This protein binds this small molecule.
Small molecule (SMILES): N[C@@H](CCCC[NH3+])C(=O)O

Sequence of chain 1.B:
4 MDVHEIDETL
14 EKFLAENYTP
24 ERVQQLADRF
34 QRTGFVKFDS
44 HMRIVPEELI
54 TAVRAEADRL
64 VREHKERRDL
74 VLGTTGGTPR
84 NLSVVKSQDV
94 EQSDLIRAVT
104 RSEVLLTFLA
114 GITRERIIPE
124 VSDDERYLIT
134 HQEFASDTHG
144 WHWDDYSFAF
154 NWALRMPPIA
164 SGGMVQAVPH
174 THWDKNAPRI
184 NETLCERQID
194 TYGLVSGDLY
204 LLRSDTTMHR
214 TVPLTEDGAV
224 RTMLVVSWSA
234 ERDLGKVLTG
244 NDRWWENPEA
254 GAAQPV

Binding-site contacts:
Ligand atom CG contacts residue TRP248 of chain 1.B at 4.1 Å (hydrophobic).
Ligand atom CA contacts residue AKG1 of chain 1.J at 3.9 Å.
Ligand atom N contacts residue ASP147 of chain 1.B at 4.2 Å.
Ligand atom C contacts residue TRP247 of chain 1.B at 3.3 Å (hydrophobic).
Ligand atom NZ contacts residue GLU128 of chain 1.B at 4.0 Å.
Ligand atom NZ contacts residue LEU131 of chain 1.B at 3.5 Å.
Ligand atom C contacts residue ARG83 of chain 1.B at 3.6 Å.
Ligand atom CD contacts residue LEU131 of chain 1.B at 3.9 Å (hydrophobic).
Ligand atom CA contacts residue TRP146 of chain 1.B at 3.6 Å (hydrophobic).
Ligand atom CE contacts residue GLU128 of chain 1.B at 3.4 Å.
Ligand atom O contacts residue LEU75 of chain 1.B at 3.2 Å.
Ligand atom CA contacts residue TRP248 of chain 1.B at 4.0 Å (hydrophobic).
Ligand atom CG contacts residue ASP147 of chain 1.B at 3.7 Å.
Ligand atom N contacts residue TRP248 of chain 1.B at 3.7 Å.
Ligand atom N contacts residue HIS145 of chain 1.B at 4.2 Å.
Ligand atom OXT contacts residue HIS142 of chain 1.B at 2.9 Å (h-bond).
Ligand atom NZ contacts residue VAL228 of chain 1.B at 3.6 Å.
Ligand atom OXT contacts residue ARG83 of chain 1.B at 2.9 Å (salt-bridge).
Ligand atom C contacts residue HIS142 of chain 1.B at 4.0 Å.
Ligand atom O contacts residue ARG83 of chain 1.B at 3.1 Å (salt-bridge).
Ligand atom O contacts residue TRP247 of chain 1.B at 3.2 Å (h-bond).
Ligand atom CA contacts residue HIS145 of chain 1.B at 3.4 Å.
Ligand atom NZ contacts residue SER230 of chain 1.B at 3.5 Å (h-bond).
Ligand atom OXT contacts residue HIS145 of chain 1.B at 3.6 Å.
Ligand atom CB contacts residue TRP248 of chain 1.B at 3.5 Å (hydrophobic).
Ligand atom CG contacts residue AKG1 of chain 1.J at 3.1 Å.
Ligand atom OXT contacts residue TRP247 of chain 1.B at 3.1 Å (h-bond).
Ligand atom CB contacts residue AKG1 of chain 1.J at 3.4 Å.
Ligand atom CE contacts residue ASP147 of chain 1.B at 3.6 Å.
Ligand atom CG contacts residue GLU128 of chain 1.B at 3.5 Å.
Ligand atom NZ contacts residue AKG1 of chain 1.J at 3.7 Å.
Ligand atom CD contacts residue GLU128 of chain 1.B at 3.8 Å.
Ligand atom CA contacts residue ASP147 of chain 1.B at 4.0 Å.
Ligand atom CE contacts residue SER230 of chain 1.B at 3.6 Å.
Ligand atom CE contacts residue AKG1 of chain 1.J at 3.6 Å.
Ligand atom CD contacts residue AKG1 of chain 1.J at 3.4 Å.
Ligand atom O contacts residue HIS145 of chain 1.B at 3.8 Å.
Ligand atom C contacts residue HIS145 of chain 1.B at 3.6 Å.
Ligand atom N contacts residue TRP176 of chain 1.B at 4.2 Å.
Ligand atom N contacts residue TRP146 of chain 1.B at 3.1 Å (h-bond).